Binding-site contacts:
Ligand atom O1B contacts residue ARG77 of chain 13.F at 2.9 Å (salt-bridge).
Ligand atom C3 contacts residue GLY78 of chain 13.F at 4.0 Å.
Ligand atom C4 contacts residue HIS298 of chain 13.F at 4.1 Å.
Ligand atom C3 contacts residue HIS298 of chain 13.F at 4.1 Å.
Ligand atom O1A contacts residue TYR72 of chain 13.F at 3.2 Å.
Ligand atom O1A contacts residue ARG77 of chain 13.F at 3.0 Å (salt-bridge).
Ligand atom C1 contacts residue TYR72 of chain 13.F at 3.8 Å (hydrophobic).
Ligand atom C4 contacts residue GLY78 of chain 13.F at 3.4 Å.
Ligand atom N5 contacts residue TYR72 of chain 13.F at 3.1 Å (h-bond).
Ligand atom O8 contacts residue TYR72 of chain 13.F at 4.2 Å.
Ligand atom C2 contacts residue GLY78 of chain 13.F at 4.2 Å.
Ligand atom C5 contacts residue TYR72 of chain 13.F at 3.6 Å (hydrophobic).
Ligand atom O10 contacts residue ASN293 of chain 13.F at 3.5 Å (h-bond).
Ligand atom C1 contacts residue ARG77 of chain 13.F at 3.5 Å.
Ligand atom C4 contacts residue VAL296 of chain 13.F at 4.3 Å (hydrophobic).
Ligand atom O4 contacts residue ILE79 of chain 13.F at 3.5 Å (h-bond).
Ligand atom C6 contacts residue TYR72 of chain 13.F at 3.6 Å (hydrophobic).
Ligand atom O4 contacts residue VAL296 of chain 13.F at 3.8 Å.
Ligand atom O1A contacts residue GLY78 of chain 13.F at 3.7 Å.
Ligand atom C10 contacts residue TYR72 of chain 13.F at 4.1 Å (hydrophobic).
Ligand atom C11 contacts residue ASP85 of chain 12.F at 3.7 Å.
Ligand atom O8 contacts residue ARG77 of chain 13.F at 3.9 Å.
Ligand atom O6 contacts residue ASN93 of chain 13.F at 2.9 Å (h-bond).
Ligand atom C6 contacts residue ASN93 of chain 13.F at 3.1 Å.
Ligand atom O4 contacts residue GLY78 of chain 13.F at 3.1 Å.
Ligand atom O4 contacts residue THR291 of chain 13.F at 3.3 Å.
Ligand atom O10 contacts residue THR291 of chain 13.F at 3.7 Å.
Ligand atom C3 contacts residue GLY78 of chain 13.F at 4.2 Å.
Ligand atom O4 contacts residue TYR72 of chain 13.F at 4.3 Å.
Ligand atom C6 contacts residue THR94 of chain 13.F at 4.2 Å.
Ligand atom O3 contacts residue GLY78 of chain 13.F at 3.7 Å.
Ligand atom C3 contacts residue ARG77 of chain 13.F at 3.9 Å.
Ligand atom O1B contacts residue TYR72 of chain 13.F at 4.1 Å.
Ligand atom C3 contacts residue VAL296 of chain 13.F at 3.5 Å (hydrophobic).
Ligand atom O4 contacts residue HIS298 of chain 13.F at 3.1 Å (h-bond).
Ligand atom C5 contacts residue ASN93 of chain 13.F at 4.2 Å.
Ligand atom C7 contacts residue TYR72 of chain 13.F at 4.2 Å (hydrophobic).
Ligand atom O4 contacts residue ASN80 of chain 13.F at 4.2 Å.
Ligand atom O3 contacts residue ASN80 of chain 13.F at 4.0 Å.
Ligand atom C4 contacts residue TYR72 of chain 13.F at 3.5 Å (hydrophobic).

Sequence of chain 13.F:
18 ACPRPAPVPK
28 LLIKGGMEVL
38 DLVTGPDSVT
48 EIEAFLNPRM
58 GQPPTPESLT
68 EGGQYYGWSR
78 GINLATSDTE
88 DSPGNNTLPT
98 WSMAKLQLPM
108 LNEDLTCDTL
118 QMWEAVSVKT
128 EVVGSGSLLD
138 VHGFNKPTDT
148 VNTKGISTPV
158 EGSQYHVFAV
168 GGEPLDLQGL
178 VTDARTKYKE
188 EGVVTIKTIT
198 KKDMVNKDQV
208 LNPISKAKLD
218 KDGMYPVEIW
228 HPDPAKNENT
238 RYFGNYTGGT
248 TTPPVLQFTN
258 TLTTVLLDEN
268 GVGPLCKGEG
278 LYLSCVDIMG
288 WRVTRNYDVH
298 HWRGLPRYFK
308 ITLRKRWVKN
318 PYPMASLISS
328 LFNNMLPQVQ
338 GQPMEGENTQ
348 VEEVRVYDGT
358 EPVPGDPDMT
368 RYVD

Sequence of chain 12.F:
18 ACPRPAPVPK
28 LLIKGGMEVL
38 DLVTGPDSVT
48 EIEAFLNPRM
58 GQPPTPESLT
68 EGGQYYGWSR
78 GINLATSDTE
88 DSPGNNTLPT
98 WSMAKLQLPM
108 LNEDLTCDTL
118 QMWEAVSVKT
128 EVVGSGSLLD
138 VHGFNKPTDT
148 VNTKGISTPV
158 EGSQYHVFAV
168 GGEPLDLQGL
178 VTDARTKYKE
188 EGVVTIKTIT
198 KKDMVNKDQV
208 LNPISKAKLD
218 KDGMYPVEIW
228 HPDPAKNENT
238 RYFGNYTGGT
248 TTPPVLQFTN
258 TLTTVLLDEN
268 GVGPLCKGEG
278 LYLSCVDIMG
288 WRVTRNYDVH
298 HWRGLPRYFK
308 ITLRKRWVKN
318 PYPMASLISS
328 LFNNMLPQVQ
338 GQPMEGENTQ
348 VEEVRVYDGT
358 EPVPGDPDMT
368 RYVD

A protein and the small-molecule ligand that binds it are described below.
Small molecule (SMILES): CC(=O)N[C@H]1[C@H]([C@H](O)[C@H](O)CO)O[C@@](O[C@H]2[C@@H](O)[C@@H](CO)O[C@@H](O[C@H]3[C@H](O)[C@@H](O)[C@H](O)O[C@@H]3CO)[C@@H]2O)(C(=O)O)C[C@@H]1O